Binding-site contacts:
Ligand atom C03 contacts residue CYS26 of chain 1.B at 2.9 Å (hydrophobic).
Ligand atom C01 contacts residue CYS26 of chain 1.B at 1.8 Å (hydrophobic).
Ligand atom O04 contacts residue CYS26 of chain 1.B at 3.1 Å (h-bond).
Ligand atom C06 contacts residue CYS26 of chain 1.B at 4.3 Å (hydrophobic).
Ligand atom C01 contacts residue GLY27 of chain 1.B at 4.1 Å.
Ligand atom C02 contacts residue CYS26 of chain 1.B at 2.8 Å (hydrophobic).
Ligand atom N05 contacts residue CYS26 of chain 1.B at 3.7 Å.

A protein and the small-molecule ligand that binds it are described below.
Small molecule (SMILES): CCC(=O)N1CCN(c2nnc(-c3ccccc3)c3cc(-c4c(O)cccc4F)c(Cl)cc23)CC1

Sequence of chain 1.B:
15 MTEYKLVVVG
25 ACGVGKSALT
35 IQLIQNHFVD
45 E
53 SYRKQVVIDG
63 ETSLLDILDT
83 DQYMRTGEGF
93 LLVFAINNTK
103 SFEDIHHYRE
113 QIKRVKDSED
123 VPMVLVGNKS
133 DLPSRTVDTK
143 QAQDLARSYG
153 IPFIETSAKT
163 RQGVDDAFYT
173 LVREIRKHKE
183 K